A small-molecule ligand and the protein it binds are described below.
Small molecule (SMILES): CC(=O)N[C@@H]1[C@@H](O)[C@H](O)[C@@H](CO)O[C@H]1O

Sequence of chain 1.B:
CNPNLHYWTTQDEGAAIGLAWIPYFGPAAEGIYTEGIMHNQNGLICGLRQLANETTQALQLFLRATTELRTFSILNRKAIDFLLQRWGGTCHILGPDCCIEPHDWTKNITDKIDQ

Binding-site contacts:
Ligand atom N2 contacts residue ASN117 of chain 1.B at 3.1 Å (h-bond).
Ligand atom C8 contacts residue ILE102 of chain 1.J at 4.1 Å (hydrophobic).
Ligand atom O7 contacts residue HIS112 of chain 1.J at 4.2 Å.
Ligand atom C8 contacts residue LEU103 of chain 1.J at 3.1 Å (hydrophobic).
Ligand atom C1 contacts residue ASN117 of chain 1.B at 1.5 Å.
Ligand atom C1 contacts residue LEU103 of chain 1.J at 4.1 Å (hydrophobic).
Ligand atom O5 contacts residue ASN117 of chain 1.B at 2.3 Å (h-bond).
Ligand atom C3 contacts residue ASN117 of chain 1.B at 3.9 Å.
Ligand atom C6 contacts residue ASN117 of chain 1.B at 4.0 Å.
Ligand atom C2 contacts residue ASN117 of chain 1.B at 2.6 Å.
Ligand atom C7 contacts residue ASN117 of chain 1.B at 4.2 Å.
Ligand atom C5 contacts residue ASN117 of chain 1.B at 3.7 Å.
Ligand atom N2 contacts residue LEU103 of chain 1.J at 2.9 Å.
Ligand atom C4 contacts residue ASN117 of chain 1.B at 4.2 Å.
Ligand atom O6 contacts residue ASN117 of chain 1.B at 3.2 Å (h-bond).
Ligand atom C2 contacts residue LEU103 of chain 1.J at 4.0 Å (hydrophobic).
Ligand atom O6 contacts residue ASP120 of chain 1.B at 4.4 Å.
Ligand atom C7 contacts residue LEU103 of chain 1.J at 3.5 Å (hydrophobic).

Sequence of chain 1.J:
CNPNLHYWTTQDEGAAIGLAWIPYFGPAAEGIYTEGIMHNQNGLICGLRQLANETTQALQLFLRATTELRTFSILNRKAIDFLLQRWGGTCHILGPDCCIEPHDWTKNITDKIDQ